Sequence of chain 1.A:
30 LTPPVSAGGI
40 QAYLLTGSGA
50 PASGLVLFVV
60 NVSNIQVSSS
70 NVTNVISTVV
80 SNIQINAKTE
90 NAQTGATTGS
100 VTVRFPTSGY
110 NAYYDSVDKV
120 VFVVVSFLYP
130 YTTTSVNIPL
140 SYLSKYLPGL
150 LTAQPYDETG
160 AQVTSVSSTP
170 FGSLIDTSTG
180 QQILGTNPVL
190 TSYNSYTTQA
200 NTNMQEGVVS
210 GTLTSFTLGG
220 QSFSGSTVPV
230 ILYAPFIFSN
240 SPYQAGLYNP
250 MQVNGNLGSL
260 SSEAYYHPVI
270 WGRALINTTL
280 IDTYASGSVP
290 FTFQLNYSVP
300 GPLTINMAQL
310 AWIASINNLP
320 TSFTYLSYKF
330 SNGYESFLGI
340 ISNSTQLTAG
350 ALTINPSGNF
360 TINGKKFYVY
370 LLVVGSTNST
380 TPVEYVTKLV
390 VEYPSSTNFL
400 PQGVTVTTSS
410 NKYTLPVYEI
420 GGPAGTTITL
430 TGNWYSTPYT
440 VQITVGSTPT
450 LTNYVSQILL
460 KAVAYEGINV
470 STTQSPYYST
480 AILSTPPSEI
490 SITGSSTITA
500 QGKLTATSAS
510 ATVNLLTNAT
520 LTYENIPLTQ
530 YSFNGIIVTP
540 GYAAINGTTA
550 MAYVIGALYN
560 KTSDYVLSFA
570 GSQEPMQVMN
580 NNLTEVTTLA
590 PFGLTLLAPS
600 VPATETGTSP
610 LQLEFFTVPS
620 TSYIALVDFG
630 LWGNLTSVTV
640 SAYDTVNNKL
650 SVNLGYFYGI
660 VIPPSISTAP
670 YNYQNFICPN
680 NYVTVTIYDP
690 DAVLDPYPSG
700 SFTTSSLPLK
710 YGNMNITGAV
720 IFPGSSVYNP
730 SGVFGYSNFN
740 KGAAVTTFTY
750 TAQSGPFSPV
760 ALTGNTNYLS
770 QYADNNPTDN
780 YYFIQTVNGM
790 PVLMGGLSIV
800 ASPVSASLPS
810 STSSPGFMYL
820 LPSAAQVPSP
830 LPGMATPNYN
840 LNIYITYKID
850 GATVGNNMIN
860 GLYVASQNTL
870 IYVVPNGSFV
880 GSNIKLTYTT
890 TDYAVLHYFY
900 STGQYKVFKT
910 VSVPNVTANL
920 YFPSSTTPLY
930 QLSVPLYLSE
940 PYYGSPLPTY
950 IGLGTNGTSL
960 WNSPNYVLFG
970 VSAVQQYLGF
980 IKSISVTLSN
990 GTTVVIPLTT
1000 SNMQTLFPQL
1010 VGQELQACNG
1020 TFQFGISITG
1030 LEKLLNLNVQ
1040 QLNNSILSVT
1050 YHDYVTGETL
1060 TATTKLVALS

Binding-site contacts:
Ligand atom C5 contacts residue GLN293 of chain 1.A at 3.7 Å.
Ligand atom O6 contacts residue TYR464 of chain 1.A at 3.8 Å.
Ligand atom O5 contacts residue GLN293 of chain 1.A at 4.2 Å.
Ligand atom C6 contacts residue VAL462 of chain 1.A at 4.4 Å (hydrophobic).
Ligand atom C1 contacts residue ASN295 of chain 1.A at 1.4 Å.
Ligand atom N2 contacts residue GLN293 of chain 1.A at 4.4 Å.
Ligand atom O6 contacts residue VAL462 of chain 1.A at 4.1 Å.
Ligand atom C4 contacts residue ASN295 of chain 1.A at 4.3 Å.
Ligand atom C6 contacts residue GLN293 of chain 1.A at 4.4 Å.
Ligand atom O5 contacts residue ASN295 of chain 1.A at 2.3 Å (h-bond).
Ligand atom O5 contacts residue VAL462 of chain 1.A at 4.0 Å.
Ligand atom O7 contacts residue ASN295 of chain 1.A at 3.8 Å.
Ligand atom C8 contacts residue ASN295 of chain 1.A at 3.6 Å.
Ligand atom C3 contacts residue ASN295 of chain 1.A at 3.7 Å.
Ligand atom C2 contacts residue ASN295 of chain 1.A at 2.4 Å.
Ligand atom C5 contacts residue ASN295 of chain 1.A at 3.6 Å.
Ligand atom C7 contacts residue MET713 of chain 1.A at 4.3 Å (hydrophobic).
Ligand atom C7 contacts residue ASN295 of chain 1.A at 3.3 Å.
Ligand atom O7 contacts residue MET713 of chain 1.A at 3.9 Å.
Ligand atom C8 contacts residue MET713 of chain 1.A at 3.9 Å (hydrophobic).
Ligand atom C8 contacts residue THR638 of chain 1.A at 3.7 Å.
Ligand atom N2 contacts residue ASN295 of chain 1.A at 3.0 Å (h-bond).
Ligand atom O6 contacts residue GLN293 of chain 1.A at 3.8 Å.
Ligand atom O3 contacts residue ASN295 of chain 1.A at 4.4 Å.
Ligand atom C1 contacts residue GLN293 of chain 1.A at 4.2 Å.
Ligand atom C1 contacts residue VAL462 of chain 1.A at 4.5 Å (hydrophobic).
Ligand atom C8 contacts residue TYR464 of chain 1.A at 4.2 Å (hydrophobic).

This protein binds this small molecule.
Small molecule (SMILES): CC(=O)N[C@H]1[C@H](O[C@H]2[C@H](O)[C@@H](NC(C)=O)CO[C@@H]2CO)O[C@H](CO)[C@@H](O)[C@@H]1O